Sequence of chain 1.B:
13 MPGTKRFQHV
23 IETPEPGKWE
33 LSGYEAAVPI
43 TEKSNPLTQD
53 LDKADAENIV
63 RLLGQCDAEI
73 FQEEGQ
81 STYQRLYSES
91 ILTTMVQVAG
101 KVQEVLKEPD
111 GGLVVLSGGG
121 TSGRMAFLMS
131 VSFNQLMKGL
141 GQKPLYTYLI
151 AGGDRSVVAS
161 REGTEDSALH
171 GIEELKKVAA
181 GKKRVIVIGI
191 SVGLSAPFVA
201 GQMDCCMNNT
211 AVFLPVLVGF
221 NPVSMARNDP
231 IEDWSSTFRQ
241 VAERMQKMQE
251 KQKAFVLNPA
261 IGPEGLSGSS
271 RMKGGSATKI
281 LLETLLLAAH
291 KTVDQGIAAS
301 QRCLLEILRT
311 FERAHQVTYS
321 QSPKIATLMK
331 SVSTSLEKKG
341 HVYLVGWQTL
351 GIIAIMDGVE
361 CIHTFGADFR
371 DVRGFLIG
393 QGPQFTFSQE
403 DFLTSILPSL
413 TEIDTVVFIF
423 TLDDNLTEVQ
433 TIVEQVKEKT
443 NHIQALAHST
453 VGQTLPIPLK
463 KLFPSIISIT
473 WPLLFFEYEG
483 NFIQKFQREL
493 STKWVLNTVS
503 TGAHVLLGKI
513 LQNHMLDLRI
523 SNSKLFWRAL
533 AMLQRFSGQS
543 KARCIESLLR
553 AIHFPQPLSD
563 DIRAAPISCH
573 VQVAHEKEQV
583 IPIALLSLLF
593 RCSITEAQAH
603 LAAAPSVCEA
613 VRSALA

This small molecule binds to this protein.
Small molecule (SMILES): O=P(O)(O)OC[C@@H](O)[C@@H](O)[C@H](O)[C@@H](O)CO

Binding-site contacts:
Ligand atom O2P contacts residue SER191 of chain 1.B at 3.4 Å.
Ligand atom O4 contacts residue GLY120 of chain 1.B at 4.0 Å.
Ligand atom C1 contacts residue SER270 of chain 1.B at 3.0 Å.
Ligand atom O4 contacts residue GLY119 of chain 1.B at 3.9 Å.
Ligand atom C5 contacts residue GLU165 of chain 1.B at 3.1 Å.
Ligand atom C1 contacts residue ARG271 of chain 1.B at 3.5 Å.
Ligand atom C6 contacts residue GLU165 of chain 1.B at 3.4 Å.
Ligand atom O1P contacts residue LYS526 of chain 1.B at 3.6 Å (salt-bridge).
Ligand atom O5 contacts residue GLU165 of chain 1.B at 2.5 Å (salt-bridge).
Ligand atom O1P contacts residue SER191 of chain 1.B at 3.7 Å.
Ligand atom O4 contacts residue THR121 of chain 1.B at 3.1 Å (h-bond).
Ligand atom O5 contacts residue LYS526 of chain 1.B at 2.8 Å (salt-bridge).
Ligand atom O1 contacts residue ARG271 of chain 1.B at 3.0 Å (salt-bridge).
Ligand atom P contacts residue LYS526 of chain 1.B at 3.8 Å.
Ligand atom O1 contacts residue SER270 of chain 1.B at 3.1 Å (h-bond).
Ligand atom O4 contacts residue SER122 of chain 1.B at 3.9 Å.
Ligand atom O2P contacts residue VAL192 of chain 1.B at 2.8 Å (h-bond).
Ligand atom O2P contacts residue SER122 of chain 1.B at 2.5 Å (h-bond).
Ligand atom C3 contacts residue GLU162 of chain 1.B at 3.7 Å.
Ligand atom O2 contacts residue HIS363 of chain 1.B at 2.9 Å (h-bond).
Ligand atom O1P contacts residue VAL192 of chain 1.B at 3.2 Å (h-bond).
Ligand atom O2 contacts residue GLU162 of chain 1.B at 3.5 Å (salt-bridge).
Ligand atom O6 contacts residue LYS526 of chain 1.B at 3.0 Å (salt-bridge).
Ligand atom O6 contacts residue SER270 of chain 1.B at 3.9 Å.
Ligand atom C5 contacts residue GLY119 of chain 1.B at 4.0 Å.
Ligand atom O3P contacts residue SER191 of chain 1.B at 2.5 Å (h-bond).
Ligand atom O3 contacts residue GLU162 of chain 1.B at 2.7 Å (salt-bridge).
Ligand atom C5 contacts residue LYS526 of chain 1.B at 3.8 Å.
Ligand atom P contacts residue VAL192 of chain 1.B at 3.5 Å.
Ligand atom O4 contacts residue SER270 of chain 1.B at 3.6 Å (h-bond).
Ligand atom C4 contacts residue SER270 of chain 1.B at 3.5 Å.
Ligand atom O3 contacts residue THR121 of chain 1.B at 3.8 Å.
Ligand atom O3P contacts residue VAL192 of chain 1.B at 3.9 Å.
Ligand atom C6 contacts residue GLY119 of chain 1.B at 3.4 Å.
Ligand atom O1P contacts residue GLY193 of chain 1.B at 2.9 Å (h-bond).
Ligand atom O3P contacts residue ALA196 of chain 1.B at 3.6 Å.
Ligand atom O1 contacts residue SER269 of chain 1.B at 3.5 Å.
Ligand atom P contacts residue SER191 of chain 1.B at 3.5 Å.
Ligand atom O3 contacts residue GLY120 of chain 1.B at 3.6 Å.
Ligand atom C6 contacts residue LYS526 of chain 1.B at 3.8 Å.